Binding-site contacts:
Ligand atom O15 contacts residue ILE88 of chain 2.A at 3.8 Å.
Ligand atom C6 contacts residue MET90 of chain 2.A at 3.8 Å (hydrophobic).
Ligand atom C25 contacts residue ASN43 of chain 2.A at 3.7 Å.
Ligand atom C26 contacts residue PHE130 of chain 2.A at 3.7 Å (hydrophobic).
Ligand atom C27 contacts residue LEU99 of chain 2.A at 3.9 Å (hydrophobic).
Ligand atom C26 contacts residue VAL142 of chain 2.A at 3.8 Å (hydrophobic).
Ligand atom N21 contacts residue PHE130 of chain 2.A at 3.4 Å.
Ligand atom N9 contacts residue ALA47 of chain 2.A at 3.6 Å.
Ligand atom N9 contacts residue GLY89 of chain 2.A at 3.6 Å (h-bond).
Ligand atom N13 contacts residue GLY89 of chain 2.A at 2.8 Å (h-bond).
Ligand atom O15 contacts residue LYS50 of chain 2.A at 3.4 Å (salt-bridge).
Ligand atom C26 contacts residue MET90 of chain 2.A at 3.9 Å (hydrophobic).
Ligand atom O11 contacts residue ASN43 of chain 2.A at 3.8 Å.
Ligand atom N13 contacts residue ALA47 of chain 2.A at 3.7 Å.
Ligand atom O11 contacts residue ALA47 of chain 2.A at 3.2 Å.
Ligand atom N9 contacts residue MET90 of chain 2.A at 3.5 Å.
Ligand atom O11 contacts residue ASP85 of chain 2.A at 2.8 Å (salt-bridge).
Ligand atom N10 contacts residue ALA47 of chain 2.A at 3.9 Å.
Ligand atom C8 contacts residue MET90 of chain 2.A at 3.9 Å (hydrophobic).
Ligand atom O22 contacts residue PHE130 of chain 2.A at 3.7 Å.
Ligand atom C4 contacts residue ASP85 of chain 2.A at 3.6 Å.
Ligand atom O22 contacts residue ASN43 of chain 2.A at 2.9 Å (h-bond).
Ligand atom C3 contacts residue ASP85 of chain 2.A at 3.7 Å.
Ligand atom C23 contacts residue PHE130 of chain 2.A at 3.2 Å (hydrophobic).
Ligand atom C20 contacts residue ASN43 of chain 2.A at 3.7 Å.
Ligand atom C1 contacts residue ASN43 of chain 2.A at 3.3 Å.
Ligand atom C8 contacts residue ALA47 of chain 2.A at 3.7 Å (hydrophobic).
Ligand atom N9 contacts residue THR176 of chain 2.A at 3.6 Å (h-bond).
Ligand atom C2 contacts residue ASN43 of chain 2.A at 3.7 Å.
Ligand atom N13 contacts residue ILE88 of chain 2.A at 3.5 Å.
Ligand atom O11 contacts residue THR176 of chain 2.A at 3.7 Å.
Ligand atom F29 contacts residue MET90 of chain 2.A at 3.9 Å.
Ligand atom F29 contacts residue LEU99 of chain 2.A at 3.4 Å.
Ligand atom O11 contacts residue SER44 of chain 2.A at 3.8 Å.
Ligand atom C14 contacts residue ALA47 of chain 2.A at 3.9 Å (hydrophobic).
Ligand atom C14 contacts residue GLY89 of chain 2.A at 3.8 Å.
Ligand atom C20 contacts residue PHE130 of chain 2.A at 3.9 Å (hydrophobic).
Ligand atom N13 contacts residue MET90 of chain 2.A at 3.6 Å.
Ligand atom O12 contacts residue VAL178 of chain 2.A at 3.6 Å.
Ligand atom C4 contacts residue ASN43 of chain 2.A at 3.9 Å.

Sequence of chain 2.A:
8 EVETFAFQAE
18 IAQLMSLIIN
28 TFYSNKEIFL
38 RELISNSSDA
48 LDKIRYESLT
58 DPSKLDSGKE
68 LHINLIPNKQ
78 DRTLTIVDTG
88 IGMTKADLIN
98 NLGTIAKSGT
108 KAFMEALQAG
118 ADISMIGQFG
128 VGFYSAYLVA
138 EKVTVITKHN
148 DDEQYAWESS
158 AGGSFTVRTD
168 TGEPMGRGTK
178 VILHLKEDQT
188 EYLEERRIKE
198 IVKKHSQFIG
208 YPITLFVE

This protein binds this small molecule.
Small molecule (SMILES): CCCCN(C)C(=O)c1cc(-c2n[nH]c(=O)n2-c2ccccc2F)c(O)cc1O